Sequence of chain 1.B:
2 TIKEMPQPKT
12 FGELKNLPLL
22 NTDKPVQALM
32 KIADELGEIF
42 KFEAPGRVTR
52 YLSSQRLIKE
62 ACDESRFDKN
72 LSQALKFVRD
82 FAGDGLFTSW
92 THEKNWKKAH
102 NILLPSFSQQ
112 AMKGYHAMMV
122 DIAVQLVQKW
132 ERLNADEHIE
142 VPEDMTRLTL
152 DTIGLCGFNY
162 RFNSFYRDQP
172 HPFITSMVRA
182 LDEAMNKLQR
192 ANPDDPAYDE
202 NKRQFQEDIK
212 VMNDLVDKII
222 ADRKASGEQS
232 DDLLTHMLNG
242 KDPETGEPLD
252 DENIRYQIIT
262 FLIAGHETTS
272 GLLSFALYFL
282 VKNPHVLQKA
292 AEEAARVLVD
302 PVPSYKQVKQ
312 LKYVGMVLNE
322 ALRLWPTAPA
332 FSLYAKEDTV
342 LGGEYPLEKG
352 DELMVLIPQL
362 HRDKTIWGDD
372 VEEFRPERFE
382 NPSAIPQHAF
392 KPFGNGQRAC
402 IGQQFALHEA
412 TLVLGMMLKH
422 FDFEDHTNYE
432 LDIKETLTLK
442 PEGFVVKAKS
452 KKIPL

A protein and the small-molecule ligand that binds it are described below.
Small molecule (SMILES): N[C@@H]1CCCc2ccccc21

Binding-site contacts:
Ligand atom C41 contacts residue ALA329 of chain 1.B at 4.1 Å (hydrophobic).
Ligand atom C39 contacts residue PHE88 of chain 1.B at 3.9 Å (hydrophobic).
Ligand atom C37 contacts residue THR269 of chain 1.B at 4.1 Å.
Ligand atom C38 contacts residue PHE88 of chain 1.B at 3.8 Å (hydrophobic).
Ligand atom C36 contacts residue PHE88 of chain 1.B at 4.1 Å (hydrophobic).
Ligand atom C35 contacts residue THR261 of chain 1.B at 4.2 Å.
Ligand atom C35 contacts residue ALA265 of chain 1.B at 3.5 Å (hydrophobic).
Ligand atom C35 contacts residue ILE264 of chain 1.B at 4.0 Å (hydrophobic).
Ligand atom C42 contacts residue HEM1 of chain 1.O at 4.0 Å.
Ligand atom N32 contacts residue THR269 of chain 1.B at 3.8 Å.
Ligand atom C39 contacts residue THR439 of chain 1.B at 4.0 Å.
Ligand atom C34 contacts residue PHE88 of chain 1.B at 3.8 Å (hydrophobic).
Ligand atom C40 contacts residue HEM1 of chain 1.O at 4.3 Å.
Ligand atom C42 contacts residue THR269 of chain 1.B at 4.4 Å.
Ligand atom C33 contacts residue PHE88 of chain 1.B at 3.8 Å (hydrophobic).
Ligand atom C36 contacts residue LEU438 of chain 1.B at 4.3 Å (hydrophobic).
Ligand atom C36 contacts residue ILE264 of chain 1.B at 3.7 Å (hydrophobic).
Ligand atom C36 contacts residue THR269 of chain 1.B at 4.1 Å.
Ligand atom C40 contacts residue PHE88 of chain 1.B at 3.8 Å (hydrophobic).
Ligand atom C39 contacts residue GKX1 of chain 1.P at 3.7 Å.
Ligand atom C42 contacts residue PHE88 of chain 1.B at 3.5 Å (hydrophobic).
Ligand atom C39 contacts residue LEU438 of chain 1.B at 4.2 Å (hydrophobic).
Ligand atom C40 contacts residue GKX1 of chain 1.P at 4.3 Å.
Ligand atom C33 contacts residue HEM1 of chain 1.O at 3.2 Å.
Ligand atom N32 contacts residue HEM1 of chain 1.O at 2.1 Å.
Ligand atom C40 contacts residue ALA329 of chain 1.B at 3.5 Å (hydrophobic).
Ligand atom C38 contacts residue THR269 of chain 1.B at 4.5 Å.
Ligand atom C38 contacts residue THR439 of chain 1.B at 3.8 Å.
Ligand atom C41 contacts residue HEM1 of chain 1.O at 3.5 Å.
Ligand atom N32 contacts residue CYS401 of chain 1.B at 4.4 Å.
Ligand atom C34 contacts residue HEM1 of chain 1.O at 3.6 Å.
Ligand atom C37 contacts residue PHE88 of chain 1.B at 3.6 Å (hydrophobic).
Ligand atom C36 contacts residue ALA265 of chain 1.B at 4.3 Å (hydrophobic).
Ligand atom N32 contacts residue ALA265 of chain 1.B at 4.5 Å.
Ligand atom C35 contacts residue THR269 of chain 1.B at 4.4 Å.
Ligand atom C34 contacts residue ALA265 of chain 1.B at 4.2 Å (hydrophobic).
Ligand atom C38 contacts residue LEU438 of chain 1.B at 4.0 Å (hydrophobic).
Ligand atom C39 contacts residue ALA329 of chain 1.B at 3.9 Å (hydrophobic).
Ligand atom C41 contacts residue PHE88 of chain 1.B at 3.4 Å (hydrophobic).